Sequence of chain 1.C:
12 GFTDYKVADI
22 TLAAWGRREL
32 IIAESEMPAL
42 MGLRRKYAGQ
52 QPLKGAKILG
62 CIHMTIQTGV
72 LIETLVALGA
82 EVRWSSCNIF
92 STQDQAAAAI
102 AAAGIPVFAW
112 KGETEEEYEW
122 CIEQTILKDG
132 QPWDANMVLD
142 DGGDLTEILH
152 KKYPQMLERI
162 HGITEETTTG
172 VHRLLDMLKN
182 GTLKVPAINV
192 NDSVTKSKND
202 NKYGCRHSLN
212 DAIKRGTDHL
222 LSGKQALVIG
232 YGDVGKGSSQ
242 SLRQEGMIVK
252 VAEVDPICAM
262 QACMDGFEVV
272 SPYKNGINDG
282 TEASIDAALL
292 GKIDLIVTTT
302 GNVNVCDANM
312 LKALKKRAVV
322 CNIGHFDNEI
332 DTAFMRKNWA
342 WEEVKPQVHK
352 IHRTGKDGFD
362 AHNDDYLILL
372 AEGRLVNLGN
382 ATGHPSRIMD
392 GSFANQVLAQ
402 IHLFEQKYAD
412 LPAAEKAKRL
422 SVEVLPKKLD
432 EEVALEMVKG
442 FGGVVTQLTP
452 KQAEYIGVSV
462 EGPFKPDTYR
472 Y

This small molecule binds to this protein.
Small molecule (SMILES): OCCCO

Binding-site contacts:
Ligand atom O1 contacts residue TRP111 of chain 1.C at 4.1 Å.
Ligand atom O1 contacts residue LYS17 of chain 1.C at 3.8 Å.
Ligand atom C3 contacts residue VAL18 of chain 1.C at 4.3 Å (hydrophobic).
Ligand atom C3 contacts residue LYS17 of chain 1.C at 3.4 Å.
Ligand atom C1 contacts residue TRP111 of chain 1.C at 3.6 Å (hydrophobic).
Ligand atom O3 contacts residue VAL18 of chain 1.C at 3.4 Å (h-bond).
Ligand atom O1 contacts residue GLU118 of chain 1.C at 4.1 Å.
Ligand atom C2 contacts residue VAL18 of chain 1.C at 4.2 Å (hydrophobic).
Ligand atom O3 contacts residue LYS17 of chain 1.C at 3.5 Å.
Ligand atom C1 contacts residue LYS17 of chain 1.C at 3.5 Å.
Ligand atom C2 contacts residue LYS17 of chain 1.C at 3.8 Å.